Binding-site contacts:
Ligand atom C5 contacts residue ASN72 of chain 1.A at 3.7 Å.
Ligand atom C3 contacts residue ASN72 of chain 1.A at 3.8 Å.
Ligand atom C1 contacts residue LYS8 of chain 1.A at 4.4 Å.
Ligand atom O5 contacts residue ASN72 of chain 1.A at 2.4 Å (h-bond).
Ligand atom C7 contacts residue ASN72 of chain 1.A at 3.9 Å.
Ligand atom O7 contacts residue ASN72 of chain 1.A at 4.5 Å.
Ligand atom N2 contacts residue ASN72 of chain 1.A at 2.9 Å (h-bond).
Ligand atom O5 contacts residue LYS8 of chain 1.A at 3.7 Å.
Ligand atom C1 contacts residue ASN72 of chain 1.A at 1.4 Å.
Ligand atom C1 contacts residue THR74 of chain 1.A at 4.3 Å.
Ligand atom C4 contacts residue ASN72 of chain 1.A at 4.2 Å.
Ligand atom C8 contacts residue ASN72 of chain 1.A at 4.2 Å.
Ligand atom C2 contacts residue ASN72 of chain 1.A at 2.5 Å.

A small-molecule ligand and the protein it binds are described below.
Small molecule (SMILES): CC(=O)N[C@@H]1[C@@H](O)[C@H](O)[C@@H](CO)O[C@H]1O

Sequence of chain 1.A:
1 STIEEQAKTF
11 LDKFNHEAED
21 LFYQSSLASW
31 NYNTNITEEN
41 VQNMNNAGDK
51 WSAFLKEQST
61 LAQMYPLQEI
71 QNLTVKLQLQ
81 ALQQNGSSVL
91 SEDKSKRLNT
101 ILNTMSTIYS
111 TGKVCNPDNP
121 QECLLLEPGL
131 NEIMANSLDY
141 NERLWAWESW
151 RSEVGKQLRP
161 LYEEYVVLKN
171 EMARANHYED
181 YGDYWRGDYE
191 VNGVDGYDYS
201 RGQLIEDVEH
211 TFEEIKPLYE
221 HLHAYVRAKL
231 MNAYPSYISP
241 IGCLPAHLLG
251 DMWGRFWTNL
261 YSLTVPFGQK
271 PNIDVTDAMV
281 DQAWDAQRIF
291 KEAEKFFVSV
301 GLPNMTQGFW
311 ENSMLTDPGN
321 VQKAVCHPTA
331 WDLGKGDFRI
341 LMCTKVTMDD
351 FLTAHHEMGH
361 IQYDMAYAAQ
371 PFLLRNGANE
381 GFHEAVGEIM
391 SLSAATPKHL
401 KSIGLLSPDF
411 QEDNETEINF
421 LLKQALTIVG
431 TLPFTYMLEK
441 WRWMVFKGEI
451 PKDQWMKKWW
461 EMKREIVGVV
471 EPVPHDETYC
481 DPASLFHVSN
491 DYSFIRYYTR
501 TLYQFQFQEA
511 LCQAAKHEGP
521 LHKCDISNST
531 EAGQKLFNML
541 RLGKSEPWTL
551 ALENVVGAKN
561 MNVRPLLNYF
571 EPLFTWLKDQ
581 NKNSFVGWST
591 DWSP